The small molecule below binds the protein below.
Small molecule (SMILES): CC(C)CNC(=O)[C@H](CC(C)C)NP(=O)(O)CNC(=O)OCc1ccccc1

Sequence of chain 1.A:
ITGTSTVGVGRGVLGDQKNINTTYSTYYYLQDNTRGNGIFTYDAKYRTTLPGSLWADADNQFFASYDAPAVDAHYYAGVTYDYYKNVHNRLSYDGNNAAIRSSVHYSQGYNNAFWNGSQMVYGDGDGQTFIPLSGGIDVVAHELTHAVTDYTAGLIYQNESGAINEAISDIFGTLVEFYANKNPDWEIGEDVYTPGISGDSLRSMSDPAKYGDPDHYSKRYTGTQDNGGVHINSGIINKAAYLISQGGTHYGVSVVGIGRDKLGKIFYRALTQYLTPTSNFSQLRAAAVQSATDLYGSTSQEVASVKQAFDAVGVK

Binding-site contacts:
Ligand atom C9 contacts residue TYR157 of chain 1.A at 3.7 Å (hydrophobic).
Ligand atom O8 contacts residue GOL1 of chain 1.G at 3.4 Å.
Ligand atom O15 contacts residue GLU143 of chain 1.A at 2.6 Å (salt-bridge).
Ligand atom O14 contacts residue TYR157 of chain 1.A at 3.4 Å (h-bond).
Ligand atom N24 contacts residue ASN112 of chain 1.A at 3.0 Å (h-bond).
Ligand atom C19 contacts residue LEU202 of chain 1.A at 3.6 Å (hydrophobic).
Ligand atom N11 contacts residue GOL1 of chain 1.G at 3.1 Å (h-bond).
Ligand atom O15 contacts residue ZN1 of chain 1.B at 3.1 Å.
Ligand atom C21 contacts residue VAL139 of chain 1.A at 3.7 Å (hydrophobic).
Ligand atom O15 contacts residue PHE114 of chain 1.A at 3.7 Å.
Ligand atom N24 contacts residue HIS231 of chain 1.A at 3.7 Å.
Ligand atom O8 contacts residue TYR157 of chain 1.A at 3.4 Å.
Ligand atom C22 contacts residue HIS231 of chain 1.A at 3.6 Å.
Ligand atom O14 contacts residue ZN1 of chain 1.B at 2.0 Å.
Ligand atom C12 contacts residue ASN112 of chain 1.A at 3.7 Å.
Ligand atom N16 contacts residue ALA113 of chain 1.A at 2.8 Å (h-bond).
Ligand atom O14 contacts residue GLU166 of chain 1.A at 2.9 Å (salt-bridge).
Ligand atom O15 contacts residue HIS146 of chain 1.A at 3.4 Å.
Ligand atom O14 contacts residue HIS142 of chain 1.A at 3.3 Å (h-bond).
Ligand atom C18 contacts residue GLU143 of chain 1.A at 3.4 Å.
Ligand atom P13 contacts residue ZN1 of chain 1.B at 3.0 Å.
Ligand atom O23 contacts residue HIS231 of chain 1.A at 3.2 Å.
Ligand atom O15 contacts residue GOL1 of chain 1.G at 2.8 Å (h-bond).
Ligand atom C28 contacts residue ASN112 of chain 1.A at 3.6 Å.
Ligand atom P13 contacts residue ALA113 of chain 1.A at 3.3 Å.
Ligand atom C4 contacts residue TRP115 of chain 1.A at 3.6 Å (hydrophobic).
Ligand atom C17 contacts residue GLU143 of chain 1.A at 3.6 Å.
Ligand atom C12 contacts residue ALA113 of chain 1.A at 3.3 Å (hydrophobic).
Ligand atom C1 contacts residue GOL1 of chain 1.G at 3.4 Å.
Ligand atom C26 contacts residue ASN112 of chain 1.A at 3.7 Å.
Ligand atom O15 contacts residue ALA113 of chain 1.A at 3.2 Å (h-bond).
Ligand atom N16 contacts residue ASN112 of chain 1.A at 3.2 Å (h-bond).
Ligand atom C25 contacts residue HIS231 of chain 1.A at 3.7 Å.
Ligand atom C6 contacts residue GOL1 of chain 1.G at 3.7 Å.
Ligand atom O14 contacts residue HIS231 of chain 1.A at 2.8 Å (h-bond).
Ligand atom C21 contacts residue LEU202 of chain 1.A at 3.7 Å (hydrophobic).
Ligand atom O10 contacts residue DMS1 of chain 1.H at 3.7 Å.
Ligand atom O23 contacts residue ARG203 of chain 1.A at 2.9 Å (salt-bridge).
Ligand atom N16 contacts residue GLU143 of chain 1.A at 3.3 Å (salt-bridge).
Ligand atom O14 contacts residue HIS146 of chain 1.A at 3.6 Å (h-bond).